Binding-site contacts:
Ligand atom C1 contacts residue HIS61 of chain 3.A at 3.8 Å.
Ligand atom O2 contacts residue GLU120 of chain 3.A at 3.0 Å (salt-bridge).
Ligand atom F1 contacts residue GLU46 of chain 3.A at 3.7 Å.
Ligand atom C22 contacts residue ALA40 of chain 3.A at 3.7 Å (hydrophobic).
Ligand atom O1 contacts residue HIS61 of chain 3.A at 3.2 Å (h-bond).
Ligand atom O2 contacts residue HIS61 of chain 3.A at 3.4 Å.
Ligand atom O1 contacts residue LYS135 of chain 3.A at 3.2 Å (salt-bridge).
Ligand atom C10 contacts residue TYR44 of chain 3.A at 3.6 Å (hydrophobic).
Ligand atom O3 contacts residue MN1 of chain 3.E at 1.9 Å.
Ligand atom C1 contacts residue LYS135 of chain 3.A at 3.5 Å.
Ligand atom F2 contacts residue TYR44 of chain 3.A at 3.2 Å.
Ligand atom C18 contacts residue THR58 of chain 3.A at 3.7 Å.
Ligand atom O1 contacts residue MN1 of chain 3.D at 2.0 Å.
Ligand atom F1 contacts residue LYS54 of chain 3.A at 3.4 Å.
Ligand atom O3 contacts residue GLU81 of chain 3.A at 2.9 Å (salt-bridge).
Ligand atom S3 contacts residue LYS54 of chain 3.A at 3.7 Å.
Ligand atom C5 contacts residue GLU120 of chain 3.A at 3.5 Å.
Ligand atom C19 contacts residue THR58 of chain 3.A at 3.8 Å.
Ligand atom F2 contacts residue GLU46 of chain 3.A at 3.2 Å.
Ligand atom C1 contacts residue MN1 of chain 3.D at 2.8 Å.
Ligand atom C2 contacts residue TYR131 of chain 3.A at 3.7 Å (hydrophobic).
Ligand atom C6 contacts residue GLU81 of chain 3.A at 3.7 Å.
Ligand atom C22 contacts residue TYR44 of chain 3.A at 3.5 Å (hydrophobic).
Ligand atom O1 contacts residue GLU120 of chain 3.A at 2.6 Å (salt-bridge).
Ligand atom C2 contacts residue LYS135 of chain 3.A at 3.8 Å.
Ligand atom F2 contacts residue MET41 of chain 3.A at 3.3 Å.
Ligand atom C5 contacts residue MN1 of chain 3.D at 3.0 Å.
Ligand atom O2 contacts residue MN1 of chain 3.E at 2.1 Å.
Ligand atom C19 contacts residue HIS61 of chain 3.A at 3.5 Å.
Ligand atom C1 contacts residue GLU120 of chain 3.A at 3.3 Å.
Ligand atom O1 contacts residue ILE121 of chain 3.A at 3.0 Å (h-bond).
Ligand atom C6 contacts residue MN1 of chain 3.E at 3.0 Å.
Ligand atom O2 contacts residue ASP109 of chain 3.A at 3.1 Å (salt-bridge).
Ligand atom C4 contacts residue MN1 of chain 3.E at 3.6 Å.
Ligand atom C23 contacts residue TYR44 of chain 3.A at 3.8 Å (hydrophobic).
Ligand atom O2 contacts residue GLU81 of chain 3.A at 3.7 Å.
Ligand atom C9 contacts residue TYR44 of chain 3.A at 3.4 Å (hydrophobic).
Ligand atom C5 contacts residue MN1 of chain 3.E at 3.2 Å.
Ligand atom O2 contacts residue MN1 of chain 3.D at 2.4 Å.
Ligand atom C17 contacts residue THR58 of chain 3.A at 3.8 Å.

Sequence of chain 3.A:
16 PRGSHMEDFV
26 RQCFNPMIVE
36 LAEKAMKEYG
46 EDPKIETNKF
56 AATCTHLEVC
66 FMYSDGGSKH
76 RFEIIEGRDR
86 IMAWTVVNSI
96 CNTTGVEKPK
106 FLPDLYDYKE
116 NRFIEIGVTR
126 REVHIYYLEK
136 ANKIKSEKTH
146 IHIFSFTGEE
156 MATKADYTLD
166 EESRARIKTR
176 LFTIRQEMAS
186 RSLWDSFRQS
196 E

This small molecule binds to this protein.
Small molecule (SMILES): O=C1c2c(O)c(=O)ccn2N([C@@H]2c3ccccc3SCc3c2ccc(F)c3F)[C@@H]2COCCN12